Binding-site contacts:
Ligand atom N1 contacts residue HIS378 of chain 1.A at 3.0 Å (h-bond).
Ligand atom O2 contacts residue TYR574 of chain 1.A at 3.1 Å (h-bond).
Ligand atom C2 contacts residue GLU673 of chain 1.A at 3.9 Å.
Ligand atom O7 contacts residue ASN285 of chain 1.A at 3.3 Å (h-bond).
Ligand atom O4 contacts residue SER675 of chain 1.A at 3.7 Å.
Ligand atom O4 contacts residue GLY676 of chain 1.A at 2.8 Å (h-bond).
Ligand atom C3 contacts residue GLU673 of chain 1.A at 3.4 Å.
Ligand atom C8 contacts residue ASN285 of chain 1.A at 3.4 Å.
Ligand atom O5 contacts residue HIS378 of chain 1.A at 3.7 Å.
Ligand atom C3 contacts residue GLY676 of chain 1.A at 4.0 Å.
Ligand atom C8 contacts residue LEU137 of chain 1.A at 4.0 Å (hydrophobic).
Ligand atom O6 contacts residue ASN485 of chain 1.A at 3.0 Å (h-bond).
Ligand atom C4 contacts residue GLY676 of chain 1.A at 3.8 Å.
Ligand atom C7 contacts residue HIS378 of chain 1.A at 4.0 Å.
Ligand atom C7 contacts residue ASN285 of chain 1.A at 3.4 Å.
Ligand atom C7 contacts residue LEU137 of chain 1.A at 4.0 Å (hydrophobic).
Ligand atom O2 contacts residue GLU673 of chain 1.A at 3.3 Å (salt-bridge).
Ligand atom O3 contacts residue ALA674 of chain 1.A at 3.4 Å (h-bond).
Ligand atom O3 contacts residue GLY676 of chain 1.A at 3.3 Å (h-bond).
Ligand atom O6 contacts residue LEU140 of chain 1.A at 4.0 Å.
Ligand atom O2 contacts residue ASN285 of chain 1.A at 2.8 Å (h-bond).
Ligand atom C6 contacts residue ASN485 of chain 1.A at 3.3 Å.
Ligand atom O6 contacts residue VAL456 of chain 1.A at 3.3 Å.
Ligand atom C1 contacts residue HIS378 of chain 1.A at 3.6 Å.
Ligand atom O6 contacts residue HIS378 of chain 1.A at 2.6 Å (h-bond).
Ligand atom C6 contacts residue LEU137 of chain 1.A at 4.0 Å (hydrophobic).
Ligand atom C5 contacts residue LEU137 of chain 1.A at 3.8 Å (hydrophobic).
Ligand atom C2 contacts residue HIS378 of chain 1.A at 3.5 Å.
Ligand atom C8 contacts residue ASP340 of chain 1.A at 3.5 Å.
Ligand atom C1 contacts residue ASN285 of chain 1.A at 3.9 Å.
Ligand atom C4 contacts residue ASN485 of chain 1.A at 4.0 Å.
Ligand atom C8 contacts residue THR379 of chain 1.A at 3.8 Å.
Ligand atom O7 contacts residue LEU137 of chain 1.A at 3.6 Å.
Ligand atom O3 contacts residue SER675 of chain 1.A at 3.1 Å (h-bond).
Ligand atom O3 contacts residue GLU673 of chain 1.A at 2.5 Å (salt-bridge).
Ligand atom C2 contacts residue ASN285 of chain 1.A at 3.9 Å.
Ligand atom O5 contacts residue LEU137 of chain 1.A at 4.0 Å.
Ligand atom C6 contacts residue HIS378 of chain 1.A at 3.4 Å.
Ligand atom O4 contacts residue ASN485 of chain 1.A at 3.4 Å (h-bond).
Ligand atom N1 contacts residue ASN285 of chain 1.A at 3.7 Å.

Sequence of chain 1.A:
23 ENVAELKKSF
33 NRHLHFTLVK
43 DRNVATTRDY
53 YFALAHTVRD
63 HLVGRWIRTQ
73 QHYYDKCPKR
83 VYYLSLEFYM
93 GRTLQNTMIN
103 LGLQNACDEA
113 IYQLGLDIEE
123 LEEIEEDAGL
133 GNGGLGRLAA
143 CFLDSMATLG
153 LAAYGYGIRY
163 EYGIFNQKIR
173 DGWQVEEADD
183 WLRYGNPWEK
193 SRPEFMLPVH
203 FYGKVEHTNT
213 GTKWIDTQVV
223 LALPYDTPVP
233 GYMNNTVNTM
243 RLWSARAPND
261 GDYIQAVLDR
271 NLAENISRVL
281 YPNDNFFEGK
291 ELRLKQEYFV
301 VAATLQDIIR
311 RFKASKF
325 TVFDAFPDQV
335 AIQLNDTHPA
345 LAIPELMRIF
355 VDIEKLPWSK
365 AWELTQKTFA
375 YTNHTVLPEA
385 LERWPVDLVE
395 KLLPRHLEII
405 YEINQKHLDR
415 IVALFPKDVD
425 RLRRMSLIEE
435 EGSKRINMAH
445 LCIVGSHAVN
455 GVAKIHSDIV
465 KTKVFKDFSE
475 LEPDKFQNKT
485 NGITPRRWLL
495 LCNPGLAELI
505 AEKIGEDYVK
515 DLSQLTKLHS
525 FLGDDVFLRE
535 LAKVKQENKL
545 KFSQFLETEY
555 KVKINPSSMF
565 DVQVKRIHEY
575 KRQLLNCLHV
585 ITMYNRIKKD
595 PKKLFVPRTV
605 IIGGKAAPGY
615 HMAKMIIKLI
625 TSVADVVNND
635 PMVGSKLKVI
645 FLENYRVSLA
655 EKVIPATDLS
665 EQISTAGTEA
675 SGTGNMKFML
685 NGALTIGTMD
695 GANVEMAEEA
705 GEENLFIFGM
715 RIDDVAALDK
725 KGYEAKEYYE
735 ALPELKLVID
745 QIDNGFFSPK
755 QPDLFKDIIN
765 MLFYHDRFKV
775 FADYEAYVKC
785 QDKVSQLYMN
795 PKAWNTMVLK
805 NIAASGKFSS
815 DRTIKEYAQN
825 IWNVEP

A small-molecule ligand and the protein it binds are described below.
Small molecule (SMILES): CC(=O)N[C@@H]1O[C@H](CO)[C@@H](O)[C@H](O)[C@H]1O